The small molecule below binds the protein below.
Small molecule (SMILES): CC(=O)N[C@@H]1[C@@H](O)[C@H](O)[C@@H](CO)O[C@H]1O

Sequence of chain 1.D:
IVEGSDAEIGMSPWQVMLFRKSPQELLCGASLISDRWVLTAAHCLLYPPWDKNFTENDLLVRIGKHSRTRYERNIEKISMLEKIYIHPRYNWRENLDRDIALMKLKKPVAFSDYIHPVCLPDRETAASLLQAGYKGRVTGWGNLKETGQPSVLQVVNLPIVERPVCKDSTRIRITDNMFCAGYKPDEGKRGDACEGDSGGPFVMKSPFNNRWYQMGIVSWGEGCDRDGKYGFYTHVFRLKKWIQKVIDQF

Binding-site contacts:
Ligand atom O7 contacts residue ASN53 of chain 1.D at 4.3 Å.
Ligand atom C1 contacts residue ASN53 of chain 1.D at 1.4 Å.
Ligand atom O7 contacts residue PRO48 of chain 1.D at 4.2 Å.
Ligand atom N2 contacts residue ASN53 of chain 1.D at 3.0 Å (h-bond).
Ligand atom C8 contacts residue ASN53 of chain 1.D at 3.2 Å.
Ligand atom O7 contacts residue LEU46 of chain 1.D at 4.0 Å.
Ligand atom C5 contacts residue ASN53 of chain 1.D at 3.6 Å.
Ligand atom O5 contacts residue ASN53 of chain 1.D at 2.3 Å (h-bond).
Ligand atom C7 contacts residue ASN53 of chain 1.D at 3.4 Å.
Ligand atom C2 contacts residue ASN53 of chain 1.D at 2.5 Å.
Ligand atom N2 contacts residue LEU46 of chain 1.D at 4.5 Å.
Ligand atom C4 contacts residue ASN53 of chain 1.D at 4.1 Å.
Ligand atom C3 contacts residue ASN53 of chain 1.D at 3.8 Å.
Ligand atom C7 contacts residue LEU46 of chain 1.D at 4.3 Å (hydrophobic).